Sequence of chain 1.B:
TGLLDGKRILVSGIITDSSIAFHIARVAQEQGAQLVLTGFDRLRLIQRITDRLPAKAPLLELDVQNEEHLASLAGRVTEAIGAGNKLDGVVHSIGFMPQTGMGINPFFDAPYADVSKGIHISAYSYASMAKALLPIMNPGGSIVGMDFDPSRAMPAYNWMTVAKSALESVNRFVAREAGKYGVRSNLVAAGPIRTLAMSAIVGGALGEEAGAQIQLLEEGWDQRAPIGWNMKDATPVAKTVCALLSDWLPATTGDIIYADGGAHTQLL

This protein binds this small molecule.
Small molecule (SMILES): CCCCCCc1ccc(Oc2ccccc2C)c(O)c1

Binding-site contacts:
Ligand atom C16 contacts residue PHE149 of chain 1.B at 3.8 Å (hydrophobic).
Ligand atom C14 contacts residue GLY96 of chain 1.B at 3.6 Å.
Ligand atom C8 contacts residue NAD1 of chain 1.G at 3.8 Å.
Ligand atom C1 contacts residue PHE149 of chain 1.B at 3.9 Å (hydrophobic).
Ligand atom C1 contacts residue NAD1 of chain 1.G at 3.5 Å.
Ligand atom O17 contacts residue NAD1 of chain 1.G at 2.4 Å (h-bond).
Ligand atom C14 contacts residue ALA198 of chain 1.B at 3.8 Å (hydrophobic).
Ligand atom C1 contacts residue TYR158 of chain 1.B at 3.2 Å (hydrophobic).
Ligand atom C8 contacts residue MET161 of chain 1.B at 4.0 Å (hydrophobic).
Ligand atom O17 contacts residue LYS165 of chain 1.B at 3.6 Å.
Ligand atom C11 contacts residue MET161 of chain 1.B at 3.8 Å (hydrophobic).
Ligand atom C9 contacts residue VAL203 of chain 1.B at 3.7 Å (hydrophobic).
Ligand atom C6 contacts residue NAD1 of chain 1.G at 3.4 Å.
Ligand atom C16 contacts residue NAD1 of chain 1.G at 3.5 Å.
Ligand atom C12 contacts residue PHE97 of chain 1.B at 3.8 Å (hydrophobic).
Ligand atom C18 contacts residue LEU218 of chain 1.B at 4.0 Å (hydrophobic).
Ligand atom C19 contacts residue PHE149 of chain 1.B at 3.9 Å (hydrophobic).
Ligand atom C10 contacts residue MET161 of chain 1.B at 3.7 Å (hydrophobic).
Ligand atom C12 contacts residue MET161 of chain 1.B at 3.9 Å (hydrophobic).
Ligand atom C9 contacts residue MET161 of chain 1.B at 3.8 Å (hydrophobic).
Ligand atom C10 contacts residue VAL203 of chain 1.B at 3.8 Å (hydrophobic).
Ligand atom C6 contacts residue TYR158 of chain 1.B at 3.2 Å (hydrophobic).
Ligand atom C4 contacts residue MET199 of chain 1.B at 3.9 Å (hydrophobic).
Ligand atom C2 contacts residue TYR158 of chain 1.B at 4.0 Å (hydrophobic).
Ligand atom C2 contacts residue NAD1 of chain 1.G at 3.4 Å.
Ligand atom C3 contacts residue MET199 of chain 1.B at 3.9 Å (hydrophobic).
Ligand atom C21 contacts residue TYR158 of chain 1.B at 3.5 Å (hydrophobic).
Ligand atom O7 contacts residue NAD1 of chain 1.G at 3.2 Å (h-bond).
Ligand atom O17 contacts residue TYR158 of chain 1.B at 2.4 Å (h-bond).
Ligand atom C4 contacts residue NAD1 of chain 1.G at 3.5 Å.
Ligand atom C11 contacts residue MET98 of chain 1.B at 3.7 Å (hydrophobic).
Ligand atom C3 contacts residue NAD1 of chain 1.G at 3.2 Å.
Ligand atom C13 contacts residue MET161 of chain 1.B at 4.0 Å (hydrophobic).
Ligand atom C21 contacts residue ALA157 of chain 1.B at 3.8 Å (hydrophobic).
Ligand atom C10 contacts residue MET103 of chain 1.B at 3.5 Å (hydrophobic).
Ligand atom C21 contacts residue VAL203 of chain 1.B at 3.4 Å (hydrophobic).
Ligand atom C18 contacts residue PHE149 of chain 1.B at 3.6 Å (hydrophobic).
Ligand atom C12 contacts residue GLY96 of chain 1.B at 3.6 Å.
Ligand atom C14 contacts residue NAD1 of chain 1.G at 3.5 Å.
Ligand atom C5 contacts residue NAD1 of chain 1.G at 3.5 Å.